The protein below binds the small molecule below.
Small molecule (SMILES): O=C(O)CCC(=O)C(=O)O

Sequence of chain 2.A:
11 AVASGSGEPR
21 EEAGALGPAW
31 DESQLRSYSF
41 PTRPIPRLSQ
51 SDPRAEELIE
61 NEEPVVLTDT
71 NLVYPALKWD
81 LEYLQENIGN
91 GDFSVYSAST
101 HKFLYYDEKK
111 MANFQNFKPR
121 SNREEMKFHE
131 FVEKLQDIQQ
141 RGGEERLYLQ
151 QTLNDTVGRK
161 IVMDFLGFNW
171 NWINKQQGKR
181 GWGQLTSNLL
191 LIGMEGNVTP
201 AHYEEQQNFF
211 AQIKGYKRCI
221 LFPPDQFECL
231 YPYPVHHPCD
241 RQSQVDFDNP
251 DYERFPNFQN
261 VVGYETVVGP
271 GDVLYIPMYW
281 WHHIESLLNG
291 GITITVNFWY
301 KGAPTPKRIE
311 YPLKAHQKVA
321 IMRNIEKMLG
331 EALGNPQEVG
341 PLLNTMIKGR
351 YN

Binding-site contacts:
Ligand atom C5 contacts residue TYR148 of chain 2.A at 3.2 Å (hydrophobic).
Ligand atom O5 contacts residue ZN1 of chain 2.E at 2.2 Å.
Ligand atom O5 contacts residue HIS202 of chain 2.A at 2.8 Å (h-bond).
Ligand atom O2 contacts residue HIS282 of chain 2.A at 3.3 Å (h-bond).
Ligand atom O3 contacts residue TYR148 of chain 2.A at 3.3 Å (h-bond).
Ligand atom O1 contacts residue ZN1 of chain 2.E at 4.0 Å.
Ligand atom O2 contacts residue ZN1 of chain 2.E at 2.0 Å.
Ligand atom O2 contacts residue TRP299 of chain 2.A at 3.3 Å.
Ligand atom C2 contacts residue ZN1 of chain 2.E at 2.9 Å.
Ligand atom O4 contacts residue TYR148 of chain 2.A at 2.5 Å (h-bond).
Ligand atom C2 contacts residue HIS282 of chain 2.A at 4.0 Å.
Ligand atom C1 contacts residue TRP299 of chain 2.A at 3.7 Å (hydrophobic).
Ligand atom C5 contacts residue THR199 of chain 2.A at 3.5 Å.
Ligand atom O4 contacts residue ILE284 of chain 2.A at 4.0 Å.
Ligand atom C1 contacts residue ASN297 of chain 2.A at 3.9 Å.
Ligand atom O5 contacts residue HIS282 of chain 2.A at 3.3 Å (h-bond).
Ligand atom O3 contacts residue ILE284 of chain 2.A at 3.3 Å.
Ligand atom C4 contacts residue ILE284 of chain 2.A at 4.1 Å (hydrophobic).
Ligand atom O3 contacts residue LYS217 of chain 2.A at 2.7 Å (salt-bridge).
Ligand atom C5 contacts residue LEU191 of chain 2.A at 4.0 Å (hydrophobic).
Ligand atom O5 contacts residue GLU204 of chain 2.A at 4.0 Å.
Ligand atom O1 contacts residue ASN208 of chain 2.A at 3.1 Å (h-bond).
Ligand atom C5 contacts residue LYS217 of chain 2.A at 3.6 Å.
Ligand atom O1 contacts residue ASN297 of chain 2.A at 2.9 Å (h-bond).
Ligand atom C2 contacts residue HIS202 of chain 2.A at 3.9 Å.
Ligand atom O4 contacts residue LYS217 of chain 2.A at 3.9 Å.
Ligand atom C1 contacts residue ZN1 of chain 2.E at 2.8 Å.
Ligand atom O2 contacts residue HIS202 of chain 2.A at 4.1 Å.
Ligand atom O4 contacts residue THR199 of chain 2.A at 2.6 Å (h-bond).
Ligand atom C3 contacts residue PHE210 of chain 2.A at 3.6 Å (hydrophobic).
Ligand atom O1 contacts residue TRP299 of chain 2.A at 3.8 Å.
Ligand atom C4 contacts residue THR199 of chain 2.A at 3.6 Å.
Ligand atom C1 contacts residue GLU204 of chain 2.A at 3.9 Å.
Ligand atom O2 contacts residue GLU204 of chain 2.A at 2.7 Å (salt-bridge).
Ligand atom C1 contacts residue ASN208 of chain 2.A at 3.5 Å.
Ligand atom C5 contacts residue ILE284 of chain 2.A at 3.7 Å (hydrophobic).
Ligand atom C1 contacts residue HIS282 of chain 2.A at 3.9 Å.
Ligand atom O3 contacts residue PHE210 of chain 2.A at 3.6 Å.
Ligand atom O1 contacts residue PHE210 of chain 2.A at 3.8 Å.
Ligand atom O2 contacts residue ASN208 of chain 2.A at 3.2 Å (h-bond).